Sequence of chain 1.H:
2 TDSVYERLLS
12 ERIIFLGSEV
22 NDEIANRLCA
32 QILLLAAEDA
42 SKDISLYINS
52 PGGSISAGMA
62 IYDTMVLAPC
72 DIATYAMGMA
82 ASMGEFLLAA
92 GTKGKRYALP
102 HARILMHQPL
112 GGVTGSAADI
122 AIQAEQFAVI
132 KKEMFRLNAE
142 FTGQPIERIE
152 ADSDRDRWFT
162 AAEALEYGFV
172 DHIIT

Sequence of chain 1.F:
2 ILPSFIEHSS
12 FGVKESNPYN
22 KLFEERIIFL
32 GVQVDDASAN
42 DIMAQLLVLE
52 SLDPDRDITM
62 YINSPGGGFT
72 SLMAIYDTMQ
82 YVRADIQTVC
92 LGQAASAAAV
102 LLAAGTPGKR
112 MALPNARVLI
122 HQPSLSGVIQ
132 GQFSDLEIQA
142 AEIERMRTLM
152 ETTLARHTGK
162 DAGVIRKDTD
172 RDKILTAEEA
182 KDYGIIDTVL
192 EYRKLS

Sequence of chain 1.WA:
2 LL

Binding-site contacts:
Ligand atom C29 contacts residue BEZ1 of chain 1.WA at 3.8 Å.
Ligand atom F23 contacts residue ILE131 of chain 1.H at 2.8 Å.
Ligand atom C15 contacts residue ARG104 of chain 1.N at 3.5 Å.
Ligand atom C37 contacts residue GLN131 of chain 1.F at 3.0 Å.
Ligand atom C18 contacts residue ARG104 of chain 1.N at 3.5 Å.
Ligand atom C24 contacts residue GLU134 of chain 1.H at 3.0 Å.
Ligand atom O13 contacts residue SER57 of chain 1.H at 3.3 Å.
Ligand atom C03 contacts residue BEZ1 of chain 1.WA at 3.9 Å.
Ligand atom C08 contacts residue TRP159 of chain 1.N at 3.4 Å (hydrophobic).
Ligand atom C16 contacts residue ARG104 of chain 1.N at 3.3 Å.
Ligand atom C38 contacts residue GLN131 of chain 1.F at 3.9 Å.
Ligand atom C19 contacts residue ARG104 of chain 1.N at 3.7 Å.
Ligand atom C24 contacts residue MET60 of chain 1.H at 3.4 Å (hydrophobic).
Ligand atom C17 contacts residue HIS102 of chain 1.N at 3.5 Å.
Ligand atom C08 contacts residue ILE131 of chain 1.H at 3.9 Å (hydrophobic).
Ligand atom C18 contacts residue GLY79 of chain 1.N at 3.5 Å.
Ligand atom C17 contacts residue ARG104 of chain 1.N at 3.4 Å.
Ligand atom C41 contacts residue GLN131 of chain 1.F at 3.4 Å.
Ligand atom C15 contacts residue ILE56 of chain 1.H at 3.8 Å (hydrophobic).
Ligand atom C04 contacts residue TRP159 of chain 1.N at 3.6 Å (hydrophobic).
Ligand atom C06 contacts residue MET80 of chain 1.N at 3.8 Å (hydrophobic).
Ligand atom C39 contacts residue LEU2 of chain 1.WA at 3.5 Å (hydrophobic).
Ligand atom C14 contacts residue ARG104 of chain 1.N at 3.7 Å.
Ligand atom O43 contacts residue GLN131 of chain 1.F at 2.5 Å (h-bond).
Ligand atom N22 contacts residue HIS102 of chain 1.N at 3.1 Å (h-bond).
Ligand atom C18 contacts residue HIS102 of chain 1.N at 3.3 Å.
Ligand atom C19 contacts residue GLY79 of chain 1.N at 3.5 Å.
Ligand atom C17 contacts residue MET60 of chain 1.H at 3.8 Å (hydrophobic).
Ligand atom F23 contacts residue ILE56 of chain 1.H at 3.9 Å.
Ligand atom N22 contacts residue MET60 of chain 1.H at 3.5 Å.
Ligand atom C16 contacts residue ILE56 of chain 1.H at 3.8 Å (hydrophobic).
Ligand atom N09 contacts residue TRP159 of chain 1.N at 3.6 Å.
Ligand atom C19 contacts residue SER57 of chain 1.H at 3.6 Å.
Ligand atom C04 contacts residue BEZ1 of chain 1.WA at 3.6 Å.
Ligand atom C29 contacts residue SER55 of chain 1.H at 3.6 Å.
Ligand atom N09 contacts residue ARG104 of chain 1.N at 3.8 Å.
Ligand atom C14 contacts residue SER57 of chain 1.H at 3.8 Å.
Ligand atom N07 contacts residue TRP159 of chain 1.N at 3.1 Å.
Ligand atom N09 contacts residue ILE131 of chain 1.H at 3.9 Å.
Ligand atom C20 contacts residue ARG104 of chain 1.N at 3.9 Å.

Sequence of chain 1.N:
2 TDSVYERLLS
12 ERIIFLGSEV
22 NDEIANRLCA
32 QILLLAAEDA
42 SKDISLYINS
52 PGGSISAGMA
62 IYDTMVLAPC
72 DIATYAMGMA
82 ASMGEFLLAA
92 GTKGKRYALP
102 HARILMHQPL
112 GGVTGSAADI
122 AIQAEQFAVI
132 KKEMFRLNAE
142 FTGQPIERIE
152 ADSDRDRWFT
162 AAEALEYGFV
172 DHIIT

This protein binds this small molecule.
Small molecule (SMILES): COc1cc2c(Oc3ccc4[nH]c(C)cc4c3F)ncnc2cc1OCCCN1CCC(c2ccc(C(N)=O)cc2)CC1